This small molecule binds to this protein.
Small molecule (SMILES): CC(=O)N[C@@H]1[C@@H](O)[C@H](O)[C@@H](CO)O[C@H]1O

Binding-site contacts:
Ligand atom N2 contacts residue ASN60 of chain 2.B at 2.8 Å (h-bond).
Ligand atom C2 contacts residue ASN60 of chain 2.B at 2.5 Å.
Ligand atom C8 contacts residue ASN60 of chain 2.B at 4.3 Å.
Ligand atom O7 contacts residue ASN60 of chain 2.B at 3.4 Å (h-bond).
Ligand atom C7 contacts residue VAL58 of chain 2.B at 4.4 Å (hydrophobic).
Ligand atom C1 contacts residue ARG16 of chain 2.B at 4.2 Å.
Ligand atom C5 contacts residue ASN60 of chain 2.B at 3.9 Å.
Ligand atom O5 contacts residue ASN60 of chain 2.B at 2.6 Å (h-bond).
Ligand atom C5 contacts residue ARG16 of chain 2.B at 4.2 Å.
Ligand atom C1 contacts residue ASN60 of chain 2.B at 1.5 Å.
Ligand atom C7 contacts residue ASN60 of chain 2.B at 3.2 Å.
Ligand atom C3 contacts residue ASN60 of chain 2.B at 3.8 Å.
Ligand atom C4 contacts residue ASN60 of chain 2.B at 4.3 Å.
Ligand atom O6 contacts residue ARG16 of chain 2.B at 4.0 Å.
Ligand atom O7 contacts residue VAL58 of chain 2.B at 3.5 Å (h-bond).
Ligand atom O5 contacts residue ARG16 of chain 2.B at 4.0 Å.

Sequence of chain 2.B:
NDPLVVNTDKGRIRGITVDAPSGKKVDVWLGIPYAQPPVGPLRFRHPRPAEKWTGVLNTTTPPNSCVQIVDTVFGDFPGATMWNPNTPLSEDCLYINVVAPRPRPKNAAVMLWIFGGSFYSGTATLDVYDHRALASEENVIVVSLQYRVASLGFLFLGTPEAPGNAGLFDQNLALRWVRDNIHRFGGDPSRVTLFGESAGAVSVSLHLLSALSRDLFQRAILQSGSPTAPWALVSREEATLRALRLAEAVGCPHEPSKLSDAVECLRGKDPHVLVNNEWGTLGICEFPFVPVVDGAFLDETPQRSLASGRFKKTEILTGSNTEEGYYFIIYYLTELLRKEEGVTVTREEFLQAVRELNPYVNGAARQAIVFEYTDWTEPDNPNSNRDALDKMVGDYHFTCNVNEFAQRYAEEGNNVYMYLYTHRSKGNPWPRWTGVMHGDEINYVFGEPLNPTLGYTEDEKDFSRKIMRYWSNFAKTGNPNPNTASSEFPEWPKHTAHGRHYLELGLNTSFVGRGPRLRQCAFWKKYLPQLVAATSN